Binding-site contacts:
Ligand atom C1M contacts residue GLY114 of chain 1.E at 3.6 Å.
Ligand atom O3 contacts residue GLY114 of chain 1.E at 4.3 Å.
Ligand atom C1 contacts residue GLY114 of chain 1.E at 4.1 Å.
Ligand atom C4 contacts residue CA1 of chain 1.S at 3.8 Å.
Ligand atom O2 contacts residue GLY114 of chain 1.E at 2.5 Å (h-bond).
Ligand atom O4 contacts residue CA1 of chain 1.S at 4.4 Å.
Ligand atom C2 contacts residue GLY114 of chain 1.E at 3.4 Å.
Ligand atom O3 contacts residue CA1 of chain 1.S at 2.5 Å.
Ligand atom C3 contacts residue CA1 of chain 1.S at 3.4 Å.
Ligand atom C2 contacts residue CA1 of chain 1.S at 3.4 Å.
Ligand atom O2 contacts residue CA1 of chain 1.S at 2.4 Å.

A protein and the small-molecule ligand that binds it are described below.
Small molecule (SMILES): C[C@@H]1O[C@@H](CC(=O)O)[C@@H](O)[C@H](O)[C@@H]1O

Sequence of chain 1.E:
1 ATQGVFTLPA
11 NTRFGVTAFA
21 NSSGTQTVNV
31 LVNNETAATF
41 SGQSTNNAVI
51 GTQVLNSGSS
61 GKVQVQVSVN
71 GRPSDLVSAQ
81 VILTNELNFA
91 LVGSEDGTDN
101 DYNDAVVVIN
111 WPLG